This protein binds this small molecule.
Small molecule (SMILES): CC(=O)[C@H]1CC[C@H]2[C@@H]3CCC4=CC(=O)CC[C@]4(C)[C@H]3CC[C@]12C

Binding-site contacts:
Ligand atom C20 contacts residue PHE211 of chain 2.B at 3.9 Å (hydrophobic).
Ligand atom C13 contacts residue LEU39 of chain 2.B at 4.1 Å (hydrophobic).
Ligand atom C17 contacts residue MET115 of chain 2.B at 4.1 Å (hydrophobic).
Ligand atom C4 contacts residue ALA81 of chain 2.B at 4.0 Å (hydrophobic).
Ligand atom C3 contacts residue MET80 of chain 2.B at 4.1 Å (hydrophobic).
Ligand atom C21 contacts residue ASN40 of chain 2.B at 2.8 Å.
Ligand atom O20 contacts residue THR215 of chain 2.B at 3.2 Å (h-bond).
Ligand atom C12 contacts residue ASN40 of chain 2.B at 3.5 Å.
Ligand atom C12 contacts residue LEU39 of chain 2.B at 3.2 Å (hydrophobic).
Ligand atom C16 contacts residue MET115 of chain 2.B at 3.9 Å (hydrophobic).
Ligand atom C19 contacts residue MET80 of chain 2.B at 4.0 Å (hydrophobic).
Ligand atom C18 contacts residue ASN40 of chain 2.B at 3.2 Å.
Ligand atom C19 contacts residue TRP76 of chain 2.B at 3.9 Å (hydrophobic).
Ligand atom C1 contacts residue ALA43 of chain 2.B at 3.9 Å (hydrophobic).
Ligand atom O20 contacts residue CYS212 of chain 2.B at 3.5 Å.
Ligand atom C1 contacts residue LEU39 of chain 2.B at 4.0 Å (hydrophobic).
Ligand atom C20 contacts residue ASN40 of chain 2.B at 3.8 Å.
Ligand atom C13 contacts residue ASN40 of chain 2.B at 4.0 Å.
Ligand atom C3 contacts residue GLN46 of chain 2.B at 3.3 Å.
Ligand atom C16 contacts residue PHE211 of chain 2.B at 3.5 Å (hydrophobic).
Ligand atom O20 contacts residue PHE211 of chain 2.B at 3.5 Å.
Ligand atom C11 contacts residue LEU39 of chain 2.B at 3.5 Å (hydrophobic).
Ligand atom C9 contacts residue LEU39 of chain 2.B at 4.1 Å (hydrophobic).
Ligand atom C2 contacts residue LEU42 of chain 2.B at 3.9 Å (hydrophobic).
Ligand atom C20 contacts residue THR215 of chain 2.B at 4.1 Å.
Ligand atom C4 contacts residue MET80 of chain 2.B at 3.5 Å (hydrophobic).
Ligand atom C11 contacts residue ASN40 of chain 2.B at 4.1 Å.
Ligand atom C2 contacts residue GLN46 of chain 2.B at 3.6 Å.
Ligand atom O3 contacts residue ARG87 of chain 2.B at 3.0 Å (salt-bridge).
Ligand atom O3 contacts residue MET84 of chain 2.B at 3.8 Å.
Ligand atom C3 contacts residue PHE99 of chain 2.B at 3.9 Å (hydrophobic).
Ligand atom C21 contacts residue LEU36 of chain 2.B at 3.4 Å (hydrophobic).
Ligand atom C7 contacts residue MET77 of chain 2.B at 3.9 Å (hydrophobic).
Ligand atom O3 contacts residue GLN46 of chain 2.B at 2.8 Å (h-bond).
Ligand atom C6 contacts residue MET77 of chain 2.B at 3.9 Å (hydrophobic).
Ligand atom C15 contacts residue MET115 of chain 2.B at 4.0 Å (hydrophobic).
Ligand atom O3 contacts residue MET80 of chain 2.B at 3.7 Å.
Ligand atom C2 contacts residue PHE99 of chain 2.B at 4.0 Å (hydrophobic).
Ligand atom C4 contacts residue MET84 of chain 2.B at 4.0 Å (hydrophobic).
Ligand atom C19 contacts residue ALA43 of chain 2.B at 4.1 Å (hydrophobic).

Sequence of chain 2.B:
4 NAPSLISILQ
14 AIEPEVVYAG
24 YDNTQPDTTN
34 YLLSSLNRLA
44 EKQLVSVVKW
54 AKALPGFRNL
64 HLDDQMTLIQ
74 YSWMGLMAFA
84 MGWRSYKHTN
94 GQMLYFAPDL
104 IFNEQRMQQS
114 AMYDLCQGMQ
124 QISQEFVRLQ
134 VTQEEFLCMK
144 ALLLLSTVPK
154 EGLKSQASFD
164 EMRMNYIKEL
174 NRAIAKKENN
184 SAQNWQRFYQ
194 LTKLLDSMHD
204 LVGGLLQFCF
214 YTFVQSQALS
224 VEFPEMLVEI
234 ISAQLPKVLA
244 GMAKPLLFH